Sequence of chain 1.C:
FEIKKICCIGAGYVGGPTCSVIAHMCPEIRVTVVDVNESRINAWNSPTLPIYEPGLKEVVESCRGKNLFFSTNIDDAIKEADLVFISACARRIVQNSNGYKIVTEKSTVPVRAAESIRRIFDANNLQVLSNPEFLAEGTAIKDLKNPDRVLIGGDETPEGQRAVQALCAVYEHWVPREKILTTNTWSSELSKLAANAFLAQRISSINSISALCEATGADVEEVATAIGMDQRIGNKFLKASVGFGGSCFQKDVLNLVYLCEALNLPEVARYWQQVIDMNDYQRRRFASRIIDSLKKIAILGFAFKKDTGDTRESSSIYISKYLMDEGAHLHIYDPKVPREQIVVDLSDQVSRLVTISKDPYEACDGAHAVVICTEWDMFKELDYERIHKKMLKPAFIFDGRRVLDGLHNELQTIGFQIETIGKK

Binding-site contacts:
Ligand atom O4' contacts residue LYS220 of chain 1.B at 3.1 Å (salt-bridge).
Ligand atom O6' contacts residue GLU161 of chain 1.B at 3.4 Å (salt-bridge).
Ligand atom C5' contacts residue LEU163 of chain 1.B at 3.5 Å (hydrophobic).
Ligand atom O3C contacts residue PHE338 of chain 1.B at 2.6 Å (h-bond).
Ligand atom O2' contacts residue ARG260 of chain 1.C at 2.7 Å (salt-bridge).
Ligand atom O4 contacts residue PHE265 of chain 1.B at 3.2 Å.
Ligand atom C4C contacts residue GLY273 of chain 1.B at 3.5 Å.
Ligand atom C6' contacts residue CYS276 of chain 1.B at 3.4 Å (hydrophobic).
Ligand atom O3' contacts residue PHE162 of chain 1.B at 3.0 Å (h-bond).
Ligand atom N1 contacts residue ILE231 of chain 1.B at 3.5 Å.
Ligand atom O4' contacts residue PHE162 of chain 1.B at 3.1 Å.
Ligand atom O6' contacts residue LYS220 of chain 1.B at 3.4 Å (salt-bridge).
Ligand atom C6 contacts residue ILE231 of chain 1.B at 3.6 Å (hydrophobic).
Ligand atom O1A contacts residue LYS339 of chain 1.B at 2.7 Å (salt-bridge).
Ligand atom N3 contacts residue LYS267 of chain 1.B at 3.0 Å (salt-bridge).
Ligand atom O2C contacts residue ARG442 of chain 1.B at 2.6 Å (salt-bridge).
Ligand atom O2A contacts residue PHE277 of chain 1.B at 3.4 Å.
Ligand atom O6' contacts residue ASN224 of chain 1.B at 3.1 Å (h-bond).
Ligand atom O4' contacts residue GLU161 of chain 1.B at 3.4 Å (salt-bridge).
Ligand atom O5' contacts residue ASN224 of chain 1.B at 3.6 Å.
Ligand atom O2A contacts residue PHE265 of chain 1.B at 3.5 Å.
Ligand atom C3' contacts residue PHE162 of chain 1.B at 3.6 Å (hydrophobic).
Ligand atom O2 contacts residue ARG442 of chain 1.B at 3.4 Å (salt-bridge).
Ligand atom C4' contacts residue LYS220 of chain 1.B at 3.2 Å.
Ligand atom C6' contacts residue GLU161 of chain 1.B at 3.3 Å.
Ligand atom O2C contacts residue PHE338 of chain 1.B at 3.4 Å (h-bond).
Ligand atom O2 contacts residue SER269 of chain 1.B at 2.8 Å (h-bond).
Ligand atom O3A contacts residue LYS339 of chain 1.B at 3.6 Å.
Ligand atom O4C contacts residue ILE231 of chain 1.B at 3.4 Å.
Ligand atom O2B contacts residue GLU165 of chain 1.B at 3.0 Å (salt-bridge).
Ligand atom O3C contacts residue GLY273 of chain 1.B at 3.0 Å (h-bond).
Ligand atom C3' contacts residue LEU163 of chain 1.B at 3.4 Å (hydrophobic).
Ligand atom C4' contacts residue LEU163 of chain 1.B at 3.3 Å (hydrophobic).
Ligand atom C3C contacts residue PHE338 of chain 1.B at 3.5 Å (hydrophobic).
Ligand atom O6' contacts residue CYS276 of chain 1.B at 3.2 Å (h-bond).
Ligand atom O3B contacts residue ALA164 of chain 1.B at 3.6 Å.
Ligand atom O3' contacts residue ARG260 of chain 1.C at 2.7 Å (salt-bridge).
Ligand atom O4' contacts residue LEU163 of chain 1.B at 2.6 Å (h-bond).
Ligand atom O4C contacts residue PHE272 of chain 1.B at 3.3 Å.
Ligand atom O4 contacts residue LYS267 of chain 1.B at 3.2 Å (salt-bridge).

A small-molecule ligand and the protein it binds are described below.
Small molecule (SMILES): O=c1ccn([C@@H]2O[C@H](CO[P](=O)(O)O[P](=O)(O)O[C@H]3O[C@H](CO)[C@@H](O)[C@H](O)[C@H]3O)[C@@H](O)[C@H]2O)c(=O)[nH]1

Sequence of chain 1.B:
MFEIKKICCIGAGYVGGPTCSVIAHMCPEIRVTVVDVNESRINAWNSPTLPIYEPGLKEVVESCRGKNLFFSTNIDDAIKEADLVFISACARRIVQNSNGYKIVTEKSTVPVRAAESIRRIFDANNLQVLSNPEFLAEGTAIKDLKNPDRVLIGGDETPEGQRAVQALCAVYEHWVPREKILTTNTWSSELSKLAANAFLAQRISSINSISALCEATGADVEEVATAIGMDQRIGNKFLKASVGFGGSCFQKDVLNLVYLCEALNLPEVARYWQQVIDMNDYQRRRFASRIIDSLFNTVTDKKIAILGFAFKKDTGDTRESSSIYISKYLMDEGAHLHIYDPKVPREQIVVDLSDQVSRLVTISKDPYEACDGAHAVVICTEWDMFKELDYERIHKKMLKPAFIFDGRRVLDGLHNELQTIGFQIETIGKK